Sequence of chain 1.A:
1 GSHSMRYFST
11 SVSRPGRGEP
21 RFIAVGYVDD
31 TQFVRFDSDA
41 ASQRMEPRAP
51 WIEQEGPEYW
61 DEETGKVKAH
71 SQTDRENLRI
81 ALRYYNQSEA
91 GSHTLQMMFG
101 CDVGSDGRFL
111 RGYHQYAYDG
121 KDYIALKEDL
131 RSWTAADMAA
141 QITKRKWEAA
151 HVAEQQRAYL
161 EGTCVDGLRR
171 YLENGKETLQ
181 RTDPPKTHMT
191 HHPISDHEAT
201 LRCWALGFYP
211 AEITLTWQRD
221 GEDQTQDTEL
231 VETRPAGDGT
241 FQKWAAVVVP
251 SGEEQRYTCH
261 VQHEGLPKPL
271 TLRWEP

This small molecule binds to this protein.
Small molecule (SMILES): CC[C@H](C)[C@H](NC(=O)[C@@H]1CCCN1C(=O)[C@H](CO)NC(=O)[C@H](Cc1ccccc1)NC(=O)[C@@H](N)Cc1ccc(O)cc1)C(=O)N[C@@H](CCCN=C(N)N)C(=O)N[C@H](C(=O)N[C@H](C(=O)N[C@@H](Cc1ccccc1)C(=O)O)[C@@H](C)O)C(C)C

Binding-site contacts:
Ligand atom CD1 contacts residue GLU63 of chain 1.A at 3.4 Å.
Ligand atom CE1 contacts residue TYR59 of chain 1.A at 3.5 Å (hydrophobic).
Ligand atom CD2 contacts residue GLY167 of chain 1.A at 3.4 Å.
Ligand atom N contacts residue LYS66 of chain 1.A at 3.4 Å (salt-bridge).
Ligand atom OH contacts residue ARG170 of chain 1.A at 3.4 Å.
Ligand atom O contacts residue THR143 of chain 1.A at 2.7 Å (h-bond).
Ligand atom C contacts residue ASN77 of chain 1.A at 3.5 Å.
Ligand atom OXT contacts residue TYR84 of chain 1.A at 3.5 Å (h-bond).
Ligand atom CB contacts residue THR143 of chain 1.A at 3.5 Å.
Ligand atom CD contacts residue ALA69 of chain 1.A at 3.4 Å (hydrophobic).
Ligand atom N contacts residue PHE99 of chain 1.A at 3.3 Å.
Ligand atom O contacts residue TYR84 of chain 1.A at 2.8 Å (h-bond).
Ligand atom C contacts residue LYS146 of chain 1.A at 3.4 Å.
Ligand atom CE2 contacts residue GLY167 of chain 1.A at 3.5 Å.
Ligand atom O contacts residue TYR159 of chain 1.A at 2.6 Å (h-bond).
Ligand atom C contacts residue TYR7 of chain 1.A at 3.5 Å (hydrophobic).
Ligand atom N contacts residue ASN77 of chain 1.A at 2.8 Å (h-bond).
Ligand atom CD contacts residue TYR159 of chain 1.A at 3.4 Å (hydrophobic).
Ligand atom NE contacts residue ALA69 of chain 1.A at 3.3 Å.
Ligand atom CB contacts residue GLU63 of chain 1.A at 3.4 Å.
Ligand atom O contacts residue LYS66 of chain 1.A at 2.7 Å (salt-bridge).
Ligand atom O contacts residue ASN77 of chain 1.A at 3.4 Å (h-bond).
Ligand atom CD1 contacts residue GLN156 of chain 1.A at 3.5 Å.
Ligand atom CE2 contacts residue TYR123 of chain 1.A at 3.5 Å (hydrophobic).
Ligand atom N contacts residue GLU63 of chain 1.A at 2.8 Å (salt-bridge).
Ligand atom CD2 contacts residue THR163 of chain 1.A at 3.5 Å.
Ligand atom O contacts residue THR73 of chain 1.A at 3.5 Å.
Ligand atom NH1 contacts residue LYS66 of chain 1.A at 3.2 Å (salt-bridge).
Ligand atom CG2 contacts residue TRP147 of chain 1.A at 3.5 Å (hydrophobic).
Ligand atom OG1 contacts residue LYS146 of chain 1.A at 3.3 Å (salt-bridge).
Ligand atom C contacts residue TYR84 of chain 1.A at 3.5 Å (hydrophobic).
Ligand atom OXT contacts residue LYS146 of chain 1.A at 2.4 Å (salt-bridge).
Ligand atom CA contacts residue THR143 of chain 1.A at 3.5 Å.
Ligand atom CD1 contacts residue GLN155 of chain 1.A at 3.3 Å.
Ligand atom N contacts residue TYR7 of chain 1.A at 3.0 Å (h-bond).
Ligand atom CA contacts residue ASN77 of chain 1.A at 3.2 Å.
Ligand atom O contacts residue TRP147 of chain 1.A at 2.9 Å (h-bond).
Ligand atom C contacts residue THR143 of chain 1.A at 3.5 Å.
Ligand atom CD1 contacts residue TYR7 of chain 1.A at 3.5 Å (hydrophobic).
Ligand atom N contacts residue TYR171 of chain 1.A at 2.8 Å (h-bond).